A small-molecule ligand and the protein it binds are described below.
Small molecule (SMILES): N[C@@H](CC(=O)O)C(=O)O

Binding-site contacts:
Ligand atom C contacts residue ASP96 of chain 1.B at 3.6 Å.
Ligand atom CB contacts residue ASP96 of chain 1.B at 3.4 Å.
Ligand atom CG contacts residue THR15 of chain 1.B at 3.1 Å.
Ligand atom OD2 contacts residue ALA120 of chain 1.B at 3.1 Å (h-bond).
Ligand atom OD1 contacts residue GLY94 of chain 1.B at 3.3 Å.
Ligand atom CB contacts residue THR95 of chain 1.B at 3.6 Å.
Ligand atom N contacts residue ASP96 of chain 1.B at 2.9 Å (salt-bridge).
Ligand atom OXT contacts residue THR15 of chain 1.B at 4.0 Å.
Ligand atom OXT contacts residue GLY61 of chain 1.B at 3.3 Å.
Ligand atom OD2 contacts residue THR95 of chain 1.B at 2.7 Å (h-bond).
Ligand atom N contacts residue SER254 of chain 1.F at 4.2 Å.
Ligand atom C contacts residue GLY14 of chain 1.B at 4.2 Å.
Ligand atom OD2 contacts residue THR15 of chain 1.B at 3.5 Å (h-bond).
Ligand atom O contacts residue ASP96 of chain 1.B at 3.1 Å (salt-bridge).
Ligand atom O contacts residue GLY94 of chain 1.B at 3.4 Å.
Ligand atom O contacts residue SER62 of chain 1.B at 2.3 Å (h-bond).
Ligand atom O contacts residue GLU63 of chain 1.B at 3.5 Å (salt-bridge).
Ligand atom CA contacts residue ASP96 of chain 1.B at 3.5 Å.
Ligand atom CG contacts residue THR95 of chain 1.B at 3.0 Å.
Ligand atom CA contacts residue THR15 of chain 1.B at 3.3 Å.
Ligand atom OD1 contacts residue ALA120 of chain 1.B at 3.8 Å.
Ligand atom N contacts residue THR15 of chain 1.B at 4.1 Å.
Ligand atom O contacts residue THR95 of chain 1.B at 3.2 Å (h-bond).
Ligand atom OXT contacts residue GLY14 of chain 1.B at 3.3 Å.
Ligand atom OD1 contacts residue THR15 of chain 1.B at 3.1 Å (h-bond).
Ligand atom C contacts residue GLY61 of chain 1.B at 4.2 Å.
Ligand atom C contacts residue GLU63 of chain 1.B at 3.2 Å.
Ligand atom CG contacts residue ALA120 of chain 1.B at 3.9 Å (hydrophobic).
Ligand atom C contacts residue SER62 of chain 1.B at 3.3 Å.
Ligand atom OXT contacts residue GLU63 of chain 1.B at 3.4 Å (salt-bridge).
Ligand atom OD2 contacts residue MET121 of chain 1.B at 4.1 Å.
Ligand atom OXT contacts residue SER62 of chain 1.B at 2.8 Å (h-bond).
Ligand atom CA contacts residue GLU63 of chain 1.B at 3.7 Å.
Ligand atom C contacts residue THR95 of chain 1.B at 3.9 Å.
Ligand atom OD1 contacts residue GLY14 of chain 1.B at 4.1 Å.
Ligand atom C contacts residue GLY94 of chain 1.B at 3.7 Å.
Ligand atom OXT contacts residue GLY94 of chain 1.B at 3.4 Å.
Ligand atom CB contacts residue THR15 of chain 1.B at 3.3 Å.
Ligand atom OD1 contacts residue THR95 of chain 1.B at 3.0 Å (h-bond).
Ligand atom N contacts residue GLU63 of chain 1.B at 3.0 Å (salt-bridge).

Sequence of chain 1.B:
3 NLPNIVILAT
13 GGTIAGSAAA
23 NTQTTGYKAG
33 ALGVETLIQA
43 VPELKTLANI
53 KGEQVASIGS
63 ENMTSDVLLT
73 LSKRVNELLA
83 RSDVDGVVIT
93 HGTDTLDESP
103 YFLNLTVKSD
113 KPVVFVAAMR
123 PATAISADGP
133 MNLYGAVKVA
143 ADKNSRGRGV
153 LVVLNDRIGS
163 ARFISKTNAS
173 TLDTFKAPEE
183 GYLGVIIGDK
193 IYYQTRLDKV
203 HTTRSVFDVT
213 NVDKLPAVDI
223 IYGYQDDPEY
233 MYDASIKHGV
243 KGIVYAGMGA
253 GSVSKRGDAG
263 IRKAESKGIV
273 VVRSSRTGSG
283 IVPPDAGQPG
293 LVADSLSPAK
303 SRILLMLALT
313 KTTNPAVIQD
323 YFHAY

Sequence of chain 1.F:
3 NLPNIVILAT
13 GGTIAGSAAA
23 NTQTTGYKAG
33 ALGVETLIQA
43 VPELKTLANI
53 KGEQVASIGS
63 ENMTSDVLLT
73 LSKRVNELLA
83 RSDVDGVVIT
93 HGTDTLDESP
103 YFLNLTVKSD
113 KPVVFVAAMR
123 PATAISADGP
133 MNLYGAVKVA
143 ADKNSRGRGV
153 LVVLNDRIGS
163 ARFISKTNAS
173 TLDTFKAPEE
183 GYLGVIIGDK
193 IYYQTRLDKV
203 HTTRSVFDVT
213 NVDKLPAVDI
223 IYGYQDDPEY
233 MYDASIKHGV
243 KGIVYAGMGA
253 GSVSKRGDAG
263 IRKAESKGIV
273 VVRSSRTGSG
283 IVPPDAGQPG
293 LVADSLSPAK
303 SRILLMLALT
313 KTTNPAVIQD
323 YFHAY